Sequence of chain 1.A:
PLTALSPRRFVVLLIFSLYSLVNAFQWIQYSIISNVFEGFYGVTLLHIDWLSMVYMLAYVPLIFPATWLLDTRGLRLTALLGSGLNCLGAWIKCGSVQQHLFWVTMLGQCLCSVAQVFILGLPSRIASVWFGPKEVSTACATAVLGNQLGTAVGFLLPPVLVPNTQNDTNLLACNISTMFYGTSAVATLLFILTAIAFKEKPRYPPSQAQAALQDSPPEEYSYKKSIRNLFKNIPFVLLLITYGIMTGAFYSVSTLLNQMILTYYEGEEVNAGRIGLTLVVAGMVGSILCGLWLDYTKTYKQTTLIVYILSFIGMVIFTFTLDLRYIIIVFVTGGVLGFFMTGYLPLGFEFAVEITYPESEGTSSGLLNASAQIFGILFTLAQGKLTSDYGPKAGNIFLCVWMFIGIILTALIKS

The protein below binds the small molecule below.
Small molecule (SMILES): CC(C)CCC[C@@H](C)[C@H]1CC[C@H]2[C@@H]3CC=C4C[C@@H](OC(=O)CCC(=O)O)CC[C@]4(C)[C@H]3CC[C@]12C

Binding-site contacts:
Ligand atom CAQ contacts residue VAL158 of chain 1.A at 3.5 Å (hydrophobic).
Ligand atom CAB contacts residue LEU338 of chain 1.A at 4.5 Å (hydrophobic).
Ligand atom CBA contacts residue SER469 of chain 1.A at 4.5 Å.
Ligand atom CBD contacts residue PHE162 of chain 1.A at 4.0 Å (hydrophobic).
Ligand atom CAK contacts residue PRO159 of chain 1.A at 3.5 Å (hydrophobic).
Ligand atom CAB contacts residue SER469 of chain 1.A at 3.0 Å.
Ligand atom CAP contacts residue VAL158 of chain 1.A at 4.5 Å (hydrophobic).
Ligand atom CAI contacts residue PRO159 of chain 1.A at 3.3 Å (hydrophobic).
Ligand atom CAZ contacts residue PRO159 of chain 1.A at 4.4 Å (hydrophobic).
Ligand atom CAJ contacts residue ILE472 of chain 1.A at 4.4 Å (hydrophobic).
Ligand atom CAE contacts residue LEU465 of chain 1.A at 4.1 Å (hydrophobic).
Ligand atom CAD contacts residue PHE162 of chain 1.A at 3.8 Å (hydrophobic).
Ligand atom CAN contacts residue ILE472 of chain 1.A at 3.9 Å (hydrophobic).
Ligand atom CAK contacts residue VAL158 of chain 1.A at 4.4 Å (hydrophobic).
Ligand atom CAE contacts residue PHE162 of chain 1.A at 3.4 Å (hydrophobic).
Ligand atom CAD contacts residue ILE325 of chain 1.A at 4.4 Å (hydrophobic).
Ligand atom CAC contacts residue PHE329 of chain 1.A at 3.7 Å (hydrophobic).
Ligand atom CAJ contacts residue PHE329 of chain 1.A at 4.4 Å (hydrophobic).
Ligand atom CAV contacts residue PRO163 of chain 1.A at 4.5 Å (hydrophobic).